Sequence of chain 1.A:
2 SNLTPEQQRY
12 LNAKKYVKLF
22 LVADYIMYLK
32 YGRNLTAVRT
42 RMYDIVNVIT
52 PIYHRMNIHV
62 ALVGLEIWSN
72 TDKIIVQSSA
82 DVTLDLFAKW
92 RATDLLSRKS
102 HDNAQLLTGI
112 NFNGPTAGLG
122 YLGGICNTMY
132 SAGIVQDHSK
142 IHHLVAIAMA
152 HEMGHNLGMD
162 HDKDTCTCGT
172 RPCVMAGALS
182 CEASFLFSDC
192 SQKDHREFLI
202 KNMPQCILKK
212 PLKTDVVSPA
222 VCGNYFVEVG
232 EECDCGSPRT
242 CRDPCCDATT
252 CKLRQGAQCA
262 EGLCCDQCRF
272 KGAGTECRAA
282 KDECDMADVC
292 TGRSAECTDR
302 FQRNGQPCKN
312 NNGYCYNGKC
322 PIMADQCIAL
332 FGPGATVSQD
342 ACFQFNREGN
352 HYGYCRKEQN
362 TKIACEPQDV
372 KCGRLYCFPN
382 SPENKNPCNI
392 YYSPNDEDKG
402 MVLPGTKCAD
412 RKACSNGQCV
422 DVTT

A small-molecule ligand and the protein it binds are described below.
Small molecule (SMILES): CC(=O)N[C@H]1[C@H](O[C@H]2[C@H](O)[C@@H](NC(C)=O)CO[C@@H]2CO)O[C@H](CO)[C@@H](O)[C@@H]1O

Binding-site contacts:
Ligand atom C4 contacts residue ASN35 of chain 1.A at 4.2 Å.
Ligand atom O7 contacts residue ASN35 of chain 1.A at 3.7 Å.
Ligand atom C6 contacts residue ALA38 of chain 1.A at 4.0 Å (hydrophobic).
Ligand atom O5 contacts residue ALA38 of chain 1.A at 3.4 Å.
Ligand atom C5 contacts residue THR37 of chain 1.A at 4.3 Å.
Ligand atom C1 contacts residue ASN35 of chain 1.A at 1.4 Å.
Ligand atom O6 contacts residue THR41 of chain 1.A at 3.7 Å.
Ligand atom O6 contacts residue THR37 of chain 1.A at 4.2 Å.
Ligand atom C8 contacts residue THR41 of chain 1.A at 4.3 Å.
Ligand atom N2 contacts residue ASN35 of chain 1.A at 2.8 Å (h-bond).
Ligand atom C2 contacts residue ASN35 of chain 1.A at 2.4 Å.
Ligand atom O6 contacts residue ALA38 of chain 1.A at 3.6 Å.
Ligand atom C3 contacts residue ASN35 of chain 1.A at 3.8 Å.
Ligand atom C1 contacts residue ALA38 of chain 1.A at 4.2 Å (hydrophobic).
Ligand atom O7 contacts residue THR37 of chain 1.A at 3.9 Å.
Ligand atom C1 contacts residue THR37 of chain 1.A at 4.3 Å.
Ligand atom C5 contacts residue ALA38 of chain 1.A at 4.3 Å (hydrophobic).
Ligand atom C8 contacts residue ASN35 of chain 1.A at 4.4 Å.
Ligand atom O5 contacts residue ASN35 of chain 1.A at 2.4 Å (h-bond).
Ligand atom C7 contacts residue ASN35 of chain 1.A at 3.4 Å.
Ligand atom C5 contacts residue ASN35 of chain 1.A at 3.7 Å.
Ligand atom O5 contacts residue THR37 of chain 1.A at 4.5 Å.